A small-molecule ligand and the protein it binds are described below.
Small molecule (SMILES): N#C[Fe](=C=O)C#N

Sequence of chain 1.B:
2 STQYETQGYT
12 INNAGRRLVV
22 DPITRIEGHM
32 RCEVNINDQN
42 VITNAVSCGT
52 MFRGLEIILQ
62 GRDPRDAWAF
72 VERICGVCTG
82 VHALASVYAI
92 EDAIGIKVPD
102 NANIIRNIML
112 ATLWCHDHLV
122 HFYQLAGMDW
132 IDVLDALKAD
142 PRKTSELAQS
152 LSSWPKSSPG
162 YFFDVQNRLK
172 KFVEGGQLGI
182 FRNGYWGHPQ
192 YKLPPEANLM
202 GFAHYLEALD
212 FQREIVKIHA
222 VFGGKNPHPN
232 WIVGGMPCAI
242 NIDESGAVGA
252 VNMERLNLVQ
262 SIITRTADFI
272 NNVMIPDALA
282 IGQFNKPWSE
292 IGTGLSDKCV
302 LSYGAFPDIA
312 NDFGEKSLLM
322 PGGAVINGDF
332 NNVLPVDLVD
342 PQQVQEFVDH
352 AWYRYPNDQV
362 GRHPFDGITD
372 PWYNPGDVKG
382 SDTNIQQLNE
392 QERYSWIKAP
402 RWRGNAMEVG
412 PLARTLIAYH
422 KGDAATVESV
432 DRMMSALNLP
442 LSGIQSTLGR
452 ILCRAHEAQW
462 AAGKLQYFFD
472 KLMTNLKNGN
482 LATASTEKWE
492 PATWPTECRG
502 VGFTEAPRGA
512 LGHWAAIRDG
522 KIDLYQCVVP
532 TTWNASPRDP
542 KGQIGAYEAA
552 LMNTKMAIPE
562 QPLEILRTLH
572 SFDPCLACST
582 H

Binding-site contacts:
Ligand atom N2 contacts residue ALA507 of chain 1.B at 3.3 Å.
Ligand atom C1 contacts residue CYS579 of chain 1.B at 2.9 Å (hydrophobic).
Ligand atom C2 contacts residue NI1 of chain 1.Q at 3.8 Å.
Ligand atom C3 contacts residue ALA507 of chain 1.B at 3.7 Å (hydrophobic).
Ligand atom C1 contacts residue CYS576 of chain 1.B at 3.8 Å (hydrophobic).
Ligand atom N1 contacts residue CYS576 of chain 1.B at 3.9 Å.
Ligand atom N1 contacts residue CYS579 of chain 1.B at 3.5 Å.
Ligand atom C2 contacts residue ARG509 of chain 1.B at 3.4 Å.
Ligand atom N1 contacts residue PRO531 of chain 1.B at 3.4 Å.
Ligand atom N2 contacts residue ARG509 of chain 1.B at 3.0 Å (salt-bridge).
Ligand atom FE contacts residue CYS579 of chain 1.B at 2.2 Å.
Ligand atom O3 contacts residue PRO531 of chain 1.B at 3.7 Å.
Ligand atom O3 contacts residue VAL82 of chain 1.B at 3.5 Å.
Ligand atom C3 contacts residue HIS83 of chain 1.B at 3.5 Å.
Ligand atom C3 contacts residue NI1 of chain 1.Q at 4.0 Å.
Ligand atom N2 contacts residue PRO508 of chain 1.B at 3.2 Å (h-bond).
Ligand atom C3 contacts residue CYS579 of chain 1.B at 2.6 Å (hydrophobic).
Ligand atom O3 contacts residue HIS83 of chain 1.B at 3.3 Å (h-bond).
Ligand atom N1 contacts residue THR532 of chain 1.B at 2.9 Å (h-bond).
Ligand atom FE contacts residue CYS576 of chain 1.B at 3.9 Å.
Ligand atom O3 contacts residue CYS579 of chain 1.B at 3.4 Å (h-bond).
Ligand atom C2 contacts residue ALA507 of chain 1.B at 3.6 Å (hydrophobic).
Ligand atom C1 contacts residue NI1 of chain 1.Q at 3.6 Å.
Ligand atom N1 contacts residue VAL530 of chain 1.B at 3.6 Å.
Ligand atom N1 contacts residue ARG509 of chain 1.B at 3.7 Å.
Ligand atom C2 contacts residue CYS79 of chain 1.B at 3.0 Å (hydrophobic).
Ligand atom FE contacts residue CYS79 of chain 1.B at 2.2 Å.
Ligand atom C1 contacts residue CYS79 of chain 1.B at 4.0 Å (hydrophobic).
Ligand atom C3 contacts residue VAL82 of chain 1.B at 3.8 Å (hydrophobic).
Ligand atom O3 contacts residue LEU512 of chain 1.B at 3.4 Å.
Ligand atom C3 contacts residue CYS79 of chain 1.B at 3.0 Å (hydrophobic).
Ligand atom C3 contacts residue VAL530 of chain 1.B at 3.5 Å (hydrophobic).
Ligand atom O3 contacts residue VAL530 of chain 1.B at 3.4 Å.
Ligand atom O3 contacts residue CYS79 of chain 1.B at 3.8 Å.
Ligand atom C1 contacts residue THR532 of chain 1.B at 3.9 Å.
Ligand atom FE contacts residue NI1 of chain 1.Q at 2.5 Å.
Ligand atom O3 contacts residue ALA507 of chain 1.B at 3.4 Å.
Ligand atom C1 contacts residue ARG509 of chain 1.B at 3.6 Å.
Ligand atom C1 contacts residue VAL530 of chain 1.B at 3.6 Å (hydrophobic).
Ligand atom N2 contacts residue CYS79 of chain 1.B at 3.4 Å.